Sequence of chain 1.A:
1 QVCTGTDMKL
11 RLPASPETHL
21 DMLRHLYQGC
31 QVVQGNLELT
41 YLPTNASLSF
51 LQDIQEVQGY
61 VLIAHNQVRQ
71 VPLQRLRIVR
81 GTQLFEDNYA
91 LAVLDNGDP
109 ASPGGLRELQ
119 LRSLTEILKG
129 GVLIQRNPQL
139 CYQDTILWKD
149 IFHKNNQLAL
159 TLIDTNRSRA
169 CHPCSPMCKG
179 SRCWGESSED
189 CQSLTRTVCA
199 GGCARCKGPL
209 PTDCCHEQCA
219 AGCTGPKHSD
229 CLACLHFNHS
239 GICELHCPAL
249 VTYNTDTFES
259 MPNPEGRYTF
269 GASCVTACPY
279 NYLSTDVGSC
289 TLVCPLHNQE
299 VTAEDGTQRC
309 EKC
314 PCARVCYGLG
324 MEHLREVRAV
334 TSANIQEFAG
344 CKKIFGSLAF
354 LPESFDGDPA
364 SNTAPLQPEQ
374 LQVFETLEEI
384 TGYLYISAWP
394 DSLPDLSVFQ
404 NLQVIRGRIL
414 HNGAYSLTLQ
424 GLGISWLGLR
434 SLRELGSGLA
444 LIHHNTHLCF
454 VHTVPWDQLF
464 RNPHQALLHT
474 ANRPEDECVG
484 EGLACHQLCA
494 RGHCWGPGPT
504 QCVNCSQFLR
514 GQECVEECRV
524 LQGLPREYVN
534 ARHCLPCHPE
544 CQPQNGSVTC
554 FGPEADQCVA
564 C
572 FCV

Binding-site contacts:
Ligand atom C4 contacts residue ASN236 of chain 1.A at 4.2 Å.
Ligand atom N2 contacts residue ASN236 of chain 1.A at 2.9 Å (h-bond).
Ligand atom O7 contacts residue ALA231 of chain 1.A at 3.8 Å.
Ligand atom C7 contacts residue CYS229 of chain 1.A at 4.5 Å (hydrophobic).
Ligand atom C1 contacts residue GLY239 of chain 1.A at 4.0 Å.
Ligand atom C7 contacts residue ASN236 of chain 1.A at 3.4 Å.
Ligand atom O7 contacts residue ASN236 of chain 1.A at 4.3 Å.
Ligand atom C2 contacts residue ASN236 of chain 1.A at 2.5 Å.
Ligand atom O7 contacts residue CYS232 of chain 1.A at 3.8 Å.
Ligand atom C5 contacts residue GLY239 of chain 1.A at 4.2 Å.
Ligand atom O7 contacts residue CYS229 of chain 1.A at 3.5 Å (h-bond).
Ligand atom O5 contacts residue ASN236 of chain 1.A at 2.3 Å (h-bond).
Ligand atom O6 contacts residue SER238 of chain 1.A at 4.4 Å.
Ligand atom C5 contacts residue ASN236 of chain 1.A at 3.6 Å.
Ligand atom O7 contacts residue LEU230 of chain 1.A at 4.0 Å.
Ligand atom C8 contacts residue GLU56 of chain 1.A at 4.1 Å.
Ligand atom C3 contacts residue ASN236 of chain 1.A at 3.8 Å.
Ligand atom O7 contacts residue CYS241 of chain 1.A at 4.0 Å.
Ligand atom O6 contacts residue GLY239 of chain 1.A at 4.4 Å.
Ligand atom C7 contacts residue CYS232 of chain 1.A at 4.2 Å (hydrophobic).
Ligand atom C1 contacts residue ASN236 of chain 1.A at 1.4 Å.
Ligand atom O5 contacts residue GLY239 of chain 1.A at 4.2 Å.
Ligand atom C8 contacts residue ASN236 of chain 1.A at 3.3 Å.

The protein below binds the small molecule below.
Small molecule (SMILES): CC(=O)N[C@H]1[C@H](O[C@H]2[C@H](O)[C@@H](NC(C)=O)CO[C@@H]2CO)O[C@H](CO)[C@@H](O)[C@@H]1O